A protein and the small-molecule ligand that binds it are described below.
Small molecule (SMILES): Nc1ccc(S(=O)(=O)N(Cc2ccccc2)[C@H]2CNC[C@@H]2N(Cc2ccccc2)S(=O)(=O)c2ccc(N)cc2)cc1

Sequence of chain 1.B:
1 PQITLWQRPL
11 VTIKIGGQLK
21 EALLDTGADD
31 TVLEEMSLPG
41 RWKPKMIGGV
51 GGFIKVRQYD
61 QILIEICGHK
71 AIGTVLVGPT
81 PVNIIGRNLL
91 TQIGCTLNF

Binding-site contacts:
Ligand atom C20 contacts residue GLY48 of chain 1.B at 3.5 Å.
Ligand atom C30 contacts residue GLY27 of chain 1.B at 3.4 Å.
Ligand atom C21 contacts residue GLY27 of chain 1.A at 3.7 Å.
Ligand atom C12 contacts residue ILE84 of chain 1.A at 3.7 Å (hydrophobic).
Ligand atom C7 contacts residue ASP25 of chain 1.A at 3.1 Å.
Ligand atom N22 contacts residue ASP25 of chain 1.B at 2.8 Å (salt-bridge).
Ligand atom C7 contacts residue ILE84 of chain 1.A at 3.6 Å (hydrophobic).
Ligand atom O10 contacts residue VAL50 of chain 1.B at 3.7 Å.
Ligand atom C38 contacts residue LEU23 of chain 1.B at 3.7 Å (hydrophobic).
Ligand atom C18 contacts residue ILE84 of chain 1.B at 3.5 Å (hydrophobic).
Ligand atom C25 contacts residue ASP25 of chain 1.B at 3.2 Å.
Ligand atom N42 contacts residue ASP30 of chain 1.A at 2.7 Å (salt-bridge).
Ligand atom N43 contacts residue ASP30 of chain 1.B at 3.1 Å (salt-bridge).
Ligand atom C36 contacts residue PRO81 of chain 1.B at 3.7 Å (hydrophobic).
Ligand atom C21 contacts residue ASP25 of chain 1.B at 3.5 Å.
Ligand atom C39 contacts residue GLY27 of chain 1.A at 3.6 Å.
Ligand atom C2 contacts residue VAL32 of chain 1.B at 3.7 Å (hydrophobic).
Ligand atom C12 contacts residue ASP25 of chain 1.A at 3.7 Å.
Ligand atom C38 contacts residue GLY27 of chain 1.A at 3.7 Å.
Ligand atom O40 contacts residue PRO81 of chain 1.B at 3.8 Å.
Ligand atom C14 contacts residue ILE84 of chain 1.A at 3.5 Å (hydrophobic).
Ligand atom O41 contacts residue VAL50 of chain 1.B at 3.3 Å.
Ligand atom C33 contacts residue ILE84 of chain 1.B at 3.4 Å (hydrophobic).
Ligand atom C36 contacts residue GLY48 of chain 1.A at 3.3 Å.
Ligand atom C37 contacts residue ARG8 of chain 1.B at 3.7 Å.
Ligand atom C21 contacts residue ALA28 of chain 1.A at 3.6 Å (hydrophobic).
Ligand atom C21 contacts residue ASP25 of chain 1.A at 3.1 Å.
Ligand atom C5 contacts residue GLY48 of chain 1.B at 3.7 Å.
Ligand atom N43 contacts residue ALA28 of chain 1.B at 3.8 Å.
Ligand atom N43 contacts residue VAL32 of chain 1.B at 3.8 Å.
Ligand atom N42 contacts residue ILE47 of chain 1.A at 3.7 Å.
Ligand atom C19 contacts residue GLY48 of chain 1.A at 3.6 Å.
Ligand atom C6 contacts residue ALA28 of chain 1.B at 3.8 Å (hydrophobic).
Ligand atom N22 contacts residue ASP25 of chain 1.A at 2.7 Å (salt-bridge).
Ligand atom O40 contacts residue VAL50 of chain 1.A at 3.0 Å (h-bond).
Ligand atom C35 contacts residue PRO81 of chain 1.B at 3.5 Å (hydrophobic).
Ligand atom C14 contacts residue ASP25 of chain 1.A at 3.3 Å.
Ligand atom O11 contacts residue GLY49 of chain 1.B at 3.1 Å.
Ligand atom O40 contacts residue GLY49 of chain 1.A at 3.6 Å.
Ligand atom C33 contacts residue ASP25 of chain 1.B at 3.5 Å.

Sequence of chain 1.A:
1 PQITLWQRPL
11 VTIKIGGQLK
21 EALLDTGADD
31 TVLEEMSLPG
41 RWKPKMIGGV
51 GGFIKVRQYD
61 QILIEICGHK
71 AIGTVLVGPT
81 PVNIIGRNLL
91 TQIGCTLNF